Sequence of chain 1.K:
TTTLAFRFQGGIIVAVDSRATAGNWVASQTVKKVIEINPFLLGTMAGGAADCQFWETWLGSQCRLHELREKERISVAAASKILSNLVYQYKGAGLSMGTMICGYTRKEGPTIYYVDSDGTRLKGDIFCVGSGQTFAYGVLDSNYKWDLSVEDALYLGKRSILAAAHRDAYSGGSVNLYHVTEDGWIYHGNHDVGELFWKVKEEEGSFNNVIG

The protein below binds the small molecule below.
Small molecule (SMILES): CC(=O)N1CCC[C@H]1C(=O)N[C@@H](CC(C)C)C(=O)N[C@@H](CC(C)C)[C@@H](O)[C@H](C)CO

Binding-site contacts:
Ligand atom C3 contacts residue THR1 of chain 1.K at 2.4 Å.
Ligand atom CB contacts residue GLY47 of chain 1.K at 3.8 Å.
Ligand atom CA contacts residue THR21 of chain 1.K at 3.8 Å.
Ligand atom C contacts residue GLY47 of chain 1.K at 3.7 Å.
Ligand atom N contacts residue ASP126 of chain 1.L at 3.8 Å.
Ligand atom C contacts residue THR21 of chain 1.K at 3.4 Å.
Ligand atom CA contacts residue GLY47 of chain 1.K at 3.4 Å.
Ligand atom O contacts residue MES1 of chain 1.NA at 3.0 Å (h-bond).
Ligand atom CA contacts residue THR21 of chain 1.K at 3.0 Å.
Ligand atom CB contacts residue THR21 of chain 1.K at 3.1 Å.
Ligand atom N contacts residue THR1 of chain 1.K at 3.6 Å (h-bond).
Ligand atom C contacts residue LYS33 of chain 1.K at 3.8 Å.
Ligand atom CG contacts residue LYS33 of chain 1.K at 3.8 Å.
Ligand atom C contacts residue MES1 of chain 1.NA at 3.8 Å.
Ligand atom O contacts residue ALA49 of chain 1.K at 3.4 Å (h-bond).
Ligand atom C3 contacts residue ARG19 of chain 1.K at 3.4 Å.
Ligand atom O contacts residue THR1 of chain 1.K at 2.1 Å (h-bond).
Ligand atom C2 contacts residue THR1 of chain 1.K at 1.5 Å.
Ligand atom C3 contacts residue TYR170 of chain 1.K at 2.9 Å (hydrophobic).
Ligand atom C2 contacts residue TYR170 of chain 1.K at 3.5 Å (hydrophobic).
Ligand atom CG contacts residue THR1 of chain 1.K at 3.6 Å.
Ligand atom CD1 contacts residue ALA49 of chain 1.K at 3.8 Å (hydrophobic).
Ligand atom N contacts residue THR21 of chain 1.K at 2.7 Å (h-bond).
Ligand atom CB contacts residue GLY47 of chain 1.K at 3.4 Å.
Ligand atom C1 contacts residue SER131 of chain 1.K at 3.5 Å.
Ligand atom CA contacts residue LYS33 of chain 1.K at 3.8 Å.
Ligand atom CD contacts residue ASP126 of chain 1.L at 3.0 Å.
Ligand atom C contacts residue THR1 of chain 1.K at 1.4 Å.
Ligand atom O contacts residue GLY47 of chain 1.K at 3.2 Å (h-bond).
Ligand atom C2 contacts residue MES1 of chain 1.NA at 3.8 Å.
Ligand atom C1 contacts residue MES1 of chain 1.NA at 3.1 Å.
Ligand atom O contacts residue THR1 of chain 1.K at 3.6 Å.
Ligand atom N contacts residue GLY47 of chain 1.K at 3.1 Å (h-bond).
Ligand atom CA contacts residue THR1 of chain 1.K at 2.4 Å.
Ligand atom C1 contacts residue THR1 of chain 1.K at 2.4 Å.
Ligand atom CH3 contacts residue ASP126 of chain 1.L at 3.3 Å.
Ligand atom O contacts residue THR21 of chain 1.K at 3.0 Å (h-bond).
Ligand atom O contacts residue THR21 of chain 1.K at 3.7 Å.
Ligand atom CB contacts residue THR1 of chain 1.K at 2.7 Å.
Ligand atom O contacts residue ALA20 of chain 1.K at 3.2 Å.

Sequence of chain 1.L:
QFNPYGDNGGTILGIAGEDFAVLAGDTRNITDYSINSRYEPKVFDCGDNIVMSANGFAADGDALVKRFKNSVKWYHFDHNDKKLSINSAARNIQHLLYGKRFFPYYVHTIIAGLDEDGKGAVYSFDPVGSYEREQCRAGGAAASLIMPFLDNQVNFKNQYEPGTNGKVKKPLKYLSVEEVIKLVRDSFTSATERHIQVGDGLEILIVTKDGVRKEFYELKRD